Binding-site contacts:
Ligand atom C19 contacts residue LYS478 of chain 1.A at 3.5 Å.
Ligand atom C4 contacts residue ILE411 of chain 1.A at 3.6 Å (hydrophobic).
Ligand atom O2 contacts residue ARG108 of chain 1.A at 3.1 Å.
Ligand atom C10 contacts residue LYS478 of chain 1.A at 3.7 Å.
Ligand atom O4 contacts residue GLN477 of chain 1.A at 3.6 Å.
Ligand atom C19 contacts residue ASP48 of chain 1.A at 3.3 Å.
Ligand atom O1 contacts residue ASP48 of chain 1.A at 3.2 Å (salt-bridge).
Ligand atom C9 contacts residue ASP48 of chain 1.A at 3.6 Å.
Ligand atom N4 contacts residue ASP48 of chain 1.A at 2.8 Å (salt-bridge).
Ligand atom O1 contacts residue LYS478 of chain 1.A at 3.5 Å (salt-bridge).
Ligand atom O5 contacts residue PHE479 of chain 1.A at 3.5 Å (h-bond).
Ligand atom C15 contacts residue ILE37 of chain 1.A at 3.7 Å (hydrophobic).
Ligand atom O5 contacts residue LYS478 of chain 1.A at 3.7 Å.
Ligand atom C21 contacts residue SER40 of chain 1.A at 3.7 Å.
Ligand atom O4 contacts residue LYS478 of chain 1.A at 3.1 Å (salt-bridge).
Ligand atom C16 contacts residue TYR472 of chain 1.A at 3.6 Å (hydrophobic).
Ligand atom C4 contacts residue GLU407 of chain 1.A at 3.5 Å.
Ligand atom O1 contacts residue SER45 of chain 1.A at 2.7 Å (h-bond).
Ligand atom C14 contacts residue LYS478 of chain 1.A at 3.5 Å.
Ligand atom C10 contacts residue ASP48 of chain 1.A at 3.5 Å.
Ligand atom C7 contacts residue GLU407 of chain 1.A at 3.5 Å.
Ligand atom C22 contacts residue GLY43 of chain 1.A at 3.4 Å.
Ligand atom O4 contacts residue PHE479 of chain 1.A at 3.3 Å (h-bond).
Ligand atom C6 contacts residue THR47 of chain 1.A at 3.7 Å.
Ligand atom C11 contacts residue LYS478 of chain 1.A at 3.5 Å.
Ligand atom C7 contacts residue LYS478 of chain 1.A at 3.6 Å.
Ligand atom C17 contacts residue VAL36 of chain 1.A at 3.5 Å (hydrophobic).
Ligand atom O2 contacts residue THR47 of chain 1.A at 2.6 Å (h-bond).
Ligand atom N3 contacts residue ASP48 of chain 1.A at 3.1 Å (salt-bridge).
Ligand atom C5 contacts residue GLU407 of chain 1.A at 3.4 Å.
Ligand atom O2 contacts residue SER45 of chain 1.A at 3.5 Å (h-bond).
Ligand atom O4 contacts residue GLY476 of chain 1.A at 3.2 Å.
Ligand atom C14 contacts residue PHE479 of chain 1.A at 3.8 Å (hydrophobic).
Ligand atom O5 contacts residue VAL36 of chain 1.A at 3.5 Å.
Ligand atom C22 contacts residue ASP48 of chain 1.A at 3.5 Å.
Ligand atom C5 contacts residue ILE411 of chain 1.A at 3.4 Å (hydrophobic).
Ligand atom O3 contacts residue GLU407 of chain 1.A at 3.7 Å.
Ligand atom O3 contacts residue VAL410 of chain 1.A at 3.7 Å.
Ligand atom C6 contacts residue SER45 of chain 1.A at 3.6 Å.
Ligand atom C2 contacts residue SER45 of chain 1.A at 3.7 Å.

Sequence of chain 1.A:
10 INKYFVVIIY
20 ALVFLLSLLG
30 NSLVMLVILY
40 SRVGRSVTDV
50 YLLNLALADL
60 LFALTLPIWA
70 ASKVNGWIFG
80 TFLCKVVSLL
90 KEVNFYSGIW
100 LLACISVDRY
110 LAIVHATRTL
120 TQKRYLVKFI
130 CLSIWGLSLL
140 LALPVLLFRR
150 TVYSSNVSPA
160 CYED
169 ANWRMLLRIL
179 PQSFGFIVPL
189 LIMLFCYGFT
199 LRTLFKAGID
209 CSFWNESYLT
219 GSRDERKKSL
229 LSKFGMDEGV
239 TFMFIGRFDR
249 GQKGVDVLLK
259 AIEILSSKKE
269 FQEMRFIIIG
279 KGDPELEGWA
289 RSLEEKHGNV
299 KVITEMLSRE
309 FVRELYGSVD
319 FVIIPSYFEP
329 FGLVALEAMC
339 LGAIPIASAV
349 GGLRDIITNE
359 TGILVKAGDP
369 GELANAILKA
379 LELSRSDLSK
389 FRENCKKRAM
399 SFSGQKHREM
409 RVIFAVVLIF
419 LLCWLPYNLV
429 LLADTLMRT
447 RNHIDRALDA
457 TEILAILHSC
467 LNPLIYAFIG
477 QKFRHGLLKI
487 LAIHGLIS

This small molecule binds to this protein.
Small molecule (SMILES): CC[C@@H](Nc1c(Nc2ccnc(C(=O)N(C)C)c2O)c(=O)c1=O)c1cc(C(C)C)co1